Sequence of chain 1.D:
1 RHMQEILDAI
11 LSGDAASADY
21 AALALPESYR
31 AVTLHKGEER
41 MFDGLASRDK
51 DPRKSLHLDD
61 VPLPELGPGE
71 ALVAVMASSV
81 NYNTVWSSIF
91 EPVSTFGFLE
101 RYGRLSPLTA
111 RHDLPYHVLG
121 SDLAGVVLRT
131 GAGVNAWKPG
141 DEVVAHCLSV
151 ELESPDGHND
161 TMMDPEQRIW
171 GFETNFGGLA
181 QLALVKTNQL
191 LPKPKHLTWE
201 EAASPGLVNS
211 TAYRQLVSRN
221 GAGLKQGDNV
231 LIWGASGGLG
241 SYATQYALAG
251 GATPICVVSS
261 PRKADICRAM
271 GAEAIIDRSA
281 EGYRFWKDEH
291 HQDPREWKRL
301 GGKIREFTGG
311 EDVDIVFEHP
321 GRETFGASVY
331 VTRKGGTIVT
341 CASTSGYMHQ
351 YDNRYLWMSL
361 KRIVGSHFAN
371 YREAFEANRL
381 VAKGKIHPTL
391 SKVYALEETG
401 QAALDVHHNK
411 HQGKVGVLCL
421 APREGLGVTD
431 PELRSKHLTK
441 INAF

The protein below binds the small molecule below.
Small molecule (SMILES): C1CCNC1

Binding-site contacts:
Ligand atom C3 contacts residue LYS440 of chain 1.D at 3.9 Å.
Ligand atom N5 contacts residue HIS387 of chain 1.D at 4.4 Å.
Ligand atom C3 contacts residue HIS387 of chain 1.D at 4.0 Å.
Ligand atom C1 contacts residue PHE444 of chain 1.D at 4.5 Å (hydrophobic).
Ligand atom N5 contacts residue MET270 of chain 1.D at 4.3 Å.
Ligand atom N5 contacts residue PHE444 of chain 1.D at 4.2 Å.
Ligand atom C1 contacts residue MET270 of chain 1.D at 4.1 Å (hydrophobic).
Ligand atom C2 contacts residue HIS387 of chain 1.D at 4.3 Å.
Ligand atom C3 contacts residue MET270 of chain 1.D at 4.2 Å (hydrophobic).
Ligand atom C4 contacts residue MET270 of chain 1.D at 4.5 Å (hydrophobic).
Ligand atom C1 contacts residue HIS387 of chain 1.D at 4.0 Å.
Ligand atom C2 contacts residue MET270 of chain 1.D at 3.8 Å (hydrophobic).
Ligand atom C1 contacts residue GLN245 of chain 1.D at 3.3 Å.
Ligand atom C4 contacts residue LYS440 of chain 1.D at 3.5 Å.
Ligand atom N5 contacts residue LYS440 of chain 1.D at 3.5 Å (salt-bridge).
Ligand atom C1 contacts residue THR389 of chain 1.D at 4.5 Å.
Ligand atom C2 contacts residue GLN245 of chain 1.D at 3.5 Å.
Ligand atom N5 contacts residue ALA443 of chain 1.D at 4.0 Å.
Ligand atom C4 contacts residue ALA269 of chain 1.D at 4.4 Å (hydrophobic).
Ligand atom C4 contacts residue ALA443 of chain 1.D at 3.6 Å (hydrophobic).